Sequence of chain 1.D:
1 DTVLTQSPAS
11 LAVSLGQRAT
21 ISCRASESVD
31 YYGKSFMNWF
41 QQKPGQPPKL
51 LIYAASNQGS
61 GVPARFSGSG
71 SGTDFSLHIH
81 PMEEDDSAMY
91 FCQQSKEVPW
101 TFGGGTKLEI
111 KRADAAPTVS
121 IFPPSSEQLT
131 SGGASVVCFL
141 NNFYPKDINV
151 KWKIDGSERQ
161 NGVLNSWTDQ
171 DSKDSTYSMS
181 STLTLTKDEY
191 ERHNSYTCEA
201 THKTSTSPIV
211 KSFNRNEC

Sequence of chain 1.E:
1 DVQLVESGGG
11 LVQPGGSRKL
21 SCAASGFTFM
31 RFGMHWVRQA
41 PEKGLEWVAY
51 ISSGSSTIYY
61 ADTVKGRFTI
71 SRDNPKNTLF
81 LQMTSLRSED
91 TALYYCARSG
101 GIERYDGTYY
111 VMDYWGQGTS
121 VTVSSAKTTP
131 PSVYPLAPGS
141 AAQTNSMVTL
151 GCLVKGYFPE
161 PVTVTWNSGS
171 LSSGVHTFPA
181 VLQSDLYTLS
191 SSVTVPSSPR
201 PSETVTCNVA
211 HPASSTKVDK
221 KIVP

The protein below binds the small molecule below.
Small molecule (SMILES): CSCC[C@H](N)C(=O)N[C@@H](CO)C(=O)N[C@@H](CC(C)C)C(=O)N1CCC[C@H]1C(=O)NCC(=O)N[C@@H](CCCN=C(N)N)C(=O)N[C@@H](CC1=CN=C2C=CC=CC12)C(=O)N[C@@H](CCCCN)C(=O)N1CCC[C@H]1C(=O)N[C@@H](C)C(=O)O

Binding-site contacts:
Ligand atom O contacts residue TYR110 of chain 1.E at 3.6 Å.
Ligand atom O contacts residue TYR110 of chain 1.E at 3.0 Å (h-bond).
Ligand atom CD contacts residue SER95 of chain 1.D at 3.1 Å.
Ligand atom CA contacts residue TYR50 of chain 1.E at 3.3 Å (hydrophobic).
Ligand atom N contacts residue ASP106 of chain 1.E at 3.0 Å (salt-bridge).
Ligand atom CD contacts residue LYS96 of chain 1.D at 3.6 Å.
Ligand atom N contacts residue TYR50 of chain 1.E at 3.5 Å (h-bond).
Ligand atom CG contacts residue THR108 of chain 1.E at 3.5 Å.
Ligand atom CB contacts residue ASP106 of chain 1.E at 3.4 Å.
Ligand atom NH1 contacts residue LYS96 of chain 1.D at 2.9 Å (salt-bridge).
Ligand atom CB contacts residue TYR110 of chain 1.E at 3.6 Å (hydrophobic).
Ligand atom NH2 contacts residue TYR59 of chain 1.E at 3.1 Å (h-bond).
Ligand atom CA contacts residue TYR31 of chain 1.D at 3.6 Å (hydrophobic).
Ligand atom CZ2 contacts residue ASP106 of chain 1.E at 3.4 Å.
Ligand atom C contacts residue TYR31 of chain 1.D at 3.3 Å (hydrophobic).
Ligand atom NH1 contacts residue VAL98 of chain 1.D at 3.5 Å.
Ligand atom CZ2 contacts residue LYS34 of chain 1.D at 3.5 Å.
Ligand atom CB contacts residue TYR59 of chain 1.E at 3.3 Å (hydrophobic).
Ligand atom O contacts residue TYR31 of chain 1.D at 2.9 Å (h-bond).
Ligand atom N contacts residue TYR32 of chain 1.D at 3.3 Å.
Ligand atom N contacts residue THR108 of chain 1.E at 2.9 Å (h-bond).
Ligand atom O contacts residue TRP100 of chain 1.D at 3.2 Å.
Ligand atom CG contacts residue TRP100 of chain 1.D at 3.5 Å (hydrophobic).
Ligand atom CH2 contacts residue ASP106 of chain 1.E at 3.4 Å.
Ligand atom CG contacts residue SER95 of chain 1.D at 2.9 Å.
Ligand atom CZ contacts residue VAL98 of chain 1.D at 3.4 Å (hydrophobic).
Ligand atom O contacts residue GLY107 of chain 1.E at 3.3 Å.
Ligand atom N contacts residue TYR31 of chain 1.D at 3.5 Å (h-bond).
Ligand atom CA contacts residue THR108 of chain 1.E at 3.4 Å.
Ligand atom CH2 contacts residue GLY107 of chain 1.E at 3.3 Å.
Ligand atom CD1 contacts residue TYR31 of chain 1.D at 3.4 Å (hydrophobic).
Ligand atom CB contacts residue SER95 of chain 1.D at 3.1 Å.
Ligand atom C contacts residue THR108 of chain 1.E at 3.6 Å.
Ligand atom O contacts residue THR108 of chain 1.E at 2.9 Å (h-bond).
Ligand atom CE3 contacts residue THR108 of chain 1.E at 3.2 Å.
Ligand atom CB contacts residue TYR31 of chain 1.D at 3.5 Å (hydrophobic).
Ligand atom CE2 contacts residue LYS34 of chain 1.D at 3.4 Å.
Ligand atom CG contacts residue TYR31 of chain 1.D at 3.6 Å (hydrophobic).
Ligand atom CD2 contacts residue TYR31 of chain 1.D at 3.5 Å (hydrophobic).
Ligand atom CG contacts residue TYR32 of chain 1.D at 3.5 Å (hydrophobic).